Sequence of chain 1.B:
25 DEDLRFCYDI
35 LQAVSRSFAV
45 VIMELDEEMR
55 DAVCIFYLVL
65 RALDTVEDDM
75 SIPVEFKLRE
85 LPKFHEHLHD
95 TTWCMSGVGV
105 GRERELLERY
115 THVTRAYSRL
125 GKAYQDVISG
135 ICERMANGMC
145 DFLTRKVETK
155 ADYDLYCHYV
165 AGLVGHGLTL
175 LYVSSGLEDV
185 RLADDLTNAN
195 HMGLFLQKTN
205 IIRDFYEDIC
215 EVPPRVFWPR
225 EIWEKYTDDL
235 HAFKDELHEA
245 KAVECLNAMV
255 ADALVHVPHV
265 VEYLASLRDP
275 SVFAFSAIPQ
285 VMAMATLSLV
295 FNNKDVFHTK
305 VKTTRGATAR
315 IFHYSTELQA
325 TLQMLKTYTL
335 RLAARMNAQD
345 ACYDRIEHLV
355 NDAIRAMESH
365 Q

A small-molecule ligand and the protein it binds are described below.
Small molecule (SMILES): CO[C@H]1CN(c2ccc(C#C[C@@]3(O)CN4CCC3CC4)c(Cc3ccccc3)n2)C[C@H]1O

Binding-site contacts:
Ligand atom CAX contacts residue VAL168 of chain 1.B at 3.5 Å (hydrophobic).
Ligand atom CAG contacts residue PHE42 of chain 1.B at 3.5 Å (hydrophobic).
Ligand atom CAE contacts residue VAL164 of chain 1.B at 3.5 Å (hydrophobic).
Ligand atom CBC contacts residue LEU172 of chain 1.B at 3.6 Å (hydrophobic).
Ligand atom CAZ contacts residue VAL168 of chain 1.B at 3.7 Å (hydrophobic).
Ligand atom CAF contacts residue PHE60 of chain 1.B at 3.8 Å (hydrophobic).
Ligand atom CAA contacts residue TYR267 of chain 1.B at 3.5 Å (hydrophobic).
Ligand atom CAF contacts residue VAL57 of chain 1.B at 3.9 Å (hydrophobic).
Ligand atom CAA contacts residue MET196 of chain 1.B at 3.6 Å (hydrophobic).
Ligand atom CAH contacts residue TYR61 of chain 1.B at 3.6 Å (hydrophobic).
Ligand atom OAV contacts residue MET196 of chain 1.B at 3.0 Å.
Ligand atom CAJ contacts residue TYR61 of chain 1.B at 3.5 Å (hydrophobic).
Ligand atom CAY contacts residue LEU200 of chain 1.B at 3.6 Å (hydrophobic).
Ligand atom OAB contacts residue GLN284 of chain 1.B at 3.4 Å (h-bond).
Ligand atom CAL contacts residue LEU200 of chain 1.B at 3.8 Å (hydrophobic).
Ligand atom CAG contacts residue PHE279 of chain 1.B at 4.0 Å (hydrophobic).
Ligand atom CAH contacts residue VAL168 of chain 1.B at 3.7 Å (hydrophobic).
Ligand atom CBB contacts residue VAL164 of chain 1.B at 3.5 Å (hydrophobic).
Ligand atom NBE contacts residue LEU200 of chain 1.B at 3.6 Å.
Ligand atom OAB contacts residue SER280 of chain 1.B at 2.8 Å (h-bond).
Ligand atom CBA contacts residue SER280 of chain 1.B at 3.8 Å.
Ligand atom CAG contacts residue VAL57 of chain 1.B at 3.6 Å (hydrophobic).
Ligand atom CAA contacts residue TYR176 of chain 1.B at 3.8 Å (hydrophobic).
Ligand atom OAC contacts residue VAL164 of chain 1.B at 2.7 Å (h-bond).
Ligand atom CAK contacts residue ALA165 of chain 1.B at 3.8 Å (hydrophobic).
Ligand atom CAF contacts residue TYR61 of chain 1.B at 3.8 Å (hydrophobic).
Ligand atom CAI contacts residue PHE42 of chain 1.B at 3.3 Å (hydrophobic).
Ligand atom CAD contacts residue VAL168 of chain 1.B at 3.7 Å (hydrophobic).
Ligand atom CBF contacts residue VAL164 of chain 1.B at 3.4 Å (hydrophobic).
Ligand atom OAC contacts residue GLN201 of chain 1.B at 3.7 Å.
Ligand atom CAW contacts residue VAL168 of chain 1.B at 3.9 Å (hydrophobic).
Ligand atom CAL contacts residue VAL168 of chain 1.B at 3.9 Å (hydrophobic).
Ligand atom CAJ contacts residue VAL168 of chain 1.B at 3.5 Å (hydrophobic).
Ligand atom CAR contacts residue LEU172 of chain 1.B at 3.6 Å (hydrophobic).
Ligand atom OAB contacts residue PRO283 of chain 1.B at 3.6 Å.
Ligand atom NBE contacts residue LEU172 of chain 1.B at 3.7 Å.
Ligand atom CAK contacts residue VAL168 of chain 1.B at 3.5 Å (hydrophobic).
Ligand atom CAP contacts residue ASP68 of chain 1.B at 3.6 Å.
Ligand atom CAW contacts residue TYR61 of chain 1.B at 3.7 Å (hydrophobic).
Ligand atom CAM contacts residue LEU64 of chain 1.B at 3.7 Å (hydrophobic).